Binding-site contacts:
Ligand atom S contacts residue PHE26 of chain 1.B at 4.3 Å.
Ligand atom S contacts residue PRO110 of chain 1.B at 3.5 Å.
Ligand atom C8 contacts residue TYR24 of chain 1.B at 4.3 Å (hydrophobic).
Ligand atom C5 contacts residue PHE26 of chain 1.B at 3.4 Å (hydrophobic).
Ligand atom C contacts residue TYR109 of chain 1.B at 4.4 Å (hydrophobic).
Ligand atom C contacts residue SER108 of chain 1.B at 3.8 Å.
Ligand atom N1 contacts residue PRO110 of chain 1.B at 4.4 Å.
Ligand atom C4 contacts residue PHE26 of chain 1.B at 3.7 Å (hydrophobic).
Ligand atom C contacts residue PHE26 of chain 1.B at 3.8 Å (hydrophobic).
Ligand atom N contacts residue PHE26 of chain 1.B at 3.2 Å.
Ligand atom C7 contacts residue TYR24 of chain 1.B at 4.0 Å (hydrophobic).
Ligand atom C5 contacts residue VAL107 of chain 1.B at 4.0 Å (hydrophobic).
Ligand atom S contacts residue TYR24 of chain 1.B at 3.9 Å.
Ligand atom C8 contacts residue SER25 of chain 1.B at 3.8 Å.
Ligand atom C3 contacts residue PHE26 of chain 1.B at 4.4 Å (hydrophobic).
Ligand atom C1 contacts residue PHE26 of chain 1.B at 4.0 Å (hydrophobic).
Ligand atom C contacts residue PRO110 of chain 1.B at 3.9 Å (hydrophobic).
Ligand atom N contacts residue VAL107 of chain 1.B at 4.0 Å.
Ligand atom C6 contacts residue PRO110 of chain 1.B at 4.2 Å (hydrophobic).
Ligand atom C10 contacts residue PRO110 of chain 1.B at 4.4 Å (hydrophobic).
Ligand atom C contacts residue VAL107 of chain 1.B at 4.0 Å (hydrophobic).
Ligand atom C7 contacts residue SER25 of chain 1.B at 3.7 Å.
Ligand atom C9 contacts residue TYR24 of chain 1.B at 4.3 Å (hydrophobic).
Ligand atom S contacts residue SER108 of chain 1.B at 4.2 Å.
Ligand atom C10 contacts residue TYR24 of chain 1.B at 4.2 Å (hydrophobic).
Ligand atom C contacts residue ILE21 of chain 1.B at 3.7 Å (hydrophobic).
Ligand atom O contacts residue PRO110 of chain 1.B at 3.6 Å.

A small-molecule ligand and the protein it binds are described below.
Small molecule (SMILES): CSc1ncccc1C(=O)N1CCCC1

Sequence of chain 1.B:
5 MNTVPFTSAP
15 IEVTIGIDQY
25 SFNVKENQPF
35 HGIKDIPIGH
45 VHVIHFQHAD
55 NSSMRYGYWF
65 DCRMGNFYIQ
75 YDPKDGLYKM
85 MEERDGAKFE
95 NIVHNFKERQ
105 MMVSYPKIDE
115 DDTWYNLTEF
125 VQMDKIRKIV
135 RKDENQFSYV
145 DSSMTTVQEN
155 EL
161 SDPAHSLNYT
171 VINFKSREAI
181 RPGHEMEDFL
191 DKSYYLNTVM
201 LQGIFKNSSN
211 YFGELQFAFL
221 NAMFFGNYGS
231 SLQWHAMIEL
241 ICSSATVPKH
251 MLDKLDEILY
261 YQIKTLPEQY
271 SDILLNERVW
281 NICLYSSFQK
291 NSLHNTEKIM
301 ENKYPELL